Binding-site contacts:
Ligand atom O6 contacts residue ASP112 of chain 1.D at 2.9 Å (salt-bridge).
Ligand atom O3 contacts residue HIS169 of chain 1.D at 3.1 Å (h-bond).
Ligand atom O5 contacts residue GLY243 of chain 1.D at 3.2 Å (h-bond).
Ligand atom O6 contacts residue GLY242 of chain 1.D at 3.1 Å.
Ligand atom O2 contacts residue GLY242 of chain 1.D at 4.1 Å.
Ligand atom C6 contacts residue LEU244 of chain 1.D at 3.8 Å (hydrophobic).
Ligand atom O2 contacts residue GLY243 of chain 1.D at 4.1 Å.
Ligand atom C6 contacts residue PHE145 of chain 1.D at 4.2 Å (hydrophobic).
Ligand atom O4 contacts residue ASP112 of chain 1.D at 3.1 Å (salt-bridge).
Ligand atom C4 contacts residue ASN147 of chain 1.D at 3.7 Å.
Ligand atom C6 contacts residue ASP112 of chain 1.D at 3.8 Å.
Ligand atom C4 contacts residue ASP112 of chain 1.D at 3.5 Å.
Ligand atom C3 contacts residue HIS169 of chain 1.D at 3.9 Å.
Ligand atom C5 contacts residue GLY243 of chain 1.D at 4.1 Å.
Ligand atom O3 contacts residue PHE145 of chain 1.D at 3.9 Å.
Ligand atom C3 contacts residue ASN147 of chain 1.D at 4.0 Å.
Ligand atom O5 contacts residue GLY242 of chain 1.D at 4.2 Å.
Ligand atom O6 contacts residue GLY243 of chain 1.D at 2.8 Å (h-bond).
Ligand atom C5 contacts residue ASP112 of chain 1.D at 4.3 Å.
Ligand atom C6 contacts residue ALA111 of chain 1.D at 3.8 Å (hydrophobic).
Ligand atom C1 contacts residue GLY243 of chain 1.D at 4.1 Å.
Ligand atom O4 contacts residue HIS169 of chain 1.D at 3.4 Å (h-bond).
Ligand atom C4 contacts residue HIS169 of chain 1.D at 3.9 Å.
Ligand atom O6 contacts residue ALA111 of chain 1.D at 3.5 Å.
Ligand atom O6 contacts residue LEU244 of chain 1.D at 3.4 Å (h-bond).
Ligand atom O4 contacts residue ASN147 of chain 1.D at 2.5 Å (h-bond).
Ligand atom O3 contacts residue ASN147 of chain 1.D at 4.4 Å.
Ligand atom C6 contacts residue GLY243 of chain 1.D at 3.6 Å.
Ligand atom C6 contacts residue GLY242 of chain 1.D at 4.4 Å.
Ligand atom O4 contacts residue PHE145 of chain 1.D at 4.0 Å.

The protein below binds the small molecule below.
Small molecule (SMILES): OC[C@H]1O[C@H](O[C@H]2[C@@H](O)[C@H](O)[C@@H](CO)O[C@@H]2O)[C@@H](O)[C@@H](O)[C@@H]1O

Sequence of chain 1.D:
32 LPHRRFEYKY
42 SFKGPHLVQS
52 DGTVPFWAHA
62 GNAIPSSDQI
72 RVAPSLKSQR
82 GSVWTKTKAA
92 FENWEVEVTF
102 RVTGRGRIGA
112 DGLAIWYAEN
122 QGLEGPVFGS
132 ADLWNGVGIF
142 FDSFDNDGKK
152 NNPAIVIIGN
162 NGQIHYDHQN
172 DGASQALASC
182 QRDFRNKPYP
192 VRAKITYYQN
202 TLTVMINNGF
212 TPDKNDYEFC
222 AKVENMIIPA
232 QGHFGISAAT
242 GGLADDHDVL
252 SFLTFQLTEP